The small molecule below binds the protein below.
Small molecule (SMILES): Cc1ccc(Nc2c(F)cccc2Cl)c(CC(=O)O)c1

Binding-site contacts:
Ligand atom CAJ contacts residue ALA496 of chain 1.D at 3.6 Å (hydrophobic).
Ligand atom CAI contacts residue MET491 of chain 1.D at 3.4 Å (hydrophobic).
Ligand atom CLE contacts residue SER499 of chain 1.D at 3.5 Å.
Ligand atom CAH contacts residue ALA496 of chain 1.D at 3.6 Å (hydrophobic).
Ligand atom CAR contacts residue TYR354 of chain 1.D at 4.1 Å (hydrophobic).
Ligand atom CAG contacts residue SER322 of chain 1.D at 3.8 Å.
Ligand atom CAJ contacts residue GLY495 of chain 1.D at 3.8 Å.
Ligand atom CAF contacts residue TYR324 of chain 1.D at 3.5 Å (hydrophobic).
Ligand atom CAL contacts residue TYR354 of chain 1.D at 3.2 Å (hydrophobic).
Ligand atom CAR contacts residue LEU321 of chain 1.D at 3.9 Å (hydrophobic).
Ligand atom CAA contacts residue MET491 of chain 1.D at 3.8 Å (hydrophobic).
Ligand atom OAB contacts residue VAL318 of chain 1.D at 3.3 Å.
Ligand atom CAK contacts residue TRP356 of chain 1.D at 3.5 Å (hydrophobic).
Ligand atom CLE contacts residue ALA496 of chain 1.D at 3.9 Å.
Ligand atom CAN contacts residue SER499 of chain 1.D at 3.2 Å.
Ligand atom CAG contacts residue VAL492 of chain 1.D at 3.6 Å (hydrophobic).
Ligand atom CAA contacts residue TRP356 of chain 1.D at 3.9 Å (hydrophobic).
Ligand atom CAQ contacts residue ALA496 of chain 1.D at 3.7 Å (hydrophobic).
Ligand atom CAL contacts residue LEU321 of chain 1.D at 3.7 Å (hydrophobic).
Ligand atom CAH contacts residue VAL318 of chain 1.D at 3.8 Å (hydrophobic).
Ligand atom CAN contacts residue TYR354 of chain 1.D at 3.4 Å (hydrophobic).
Ligand atom CAQ contacts residue VAL318 of chain 1.D at 3.5 Å (hydrophobic).
Ligand atom CAA contacts residue LEU353 of chain 1.D at 3.9 Å (hydrophobic).
Ligand atom CAN contacts residue TYR317 of chain 1.D at 3.7 Å (hydrophobic).
Ligand atom OAC contacts residue TYR354 of chain 1.D at 2.8 Å (h-bond).
Ligand atom CAK contacts residue TYR354 of chain 1.D at 3.6 Å (hydrophobic).
Ligand atom CAI contacts residue ALA496 of chain 1.D at 3.7 Å (hydrophobic).
Ligand atom CAO contacts residue GLY495 of chain 1.D at 3.8 Å.
Ligand atom CAI contacts residue GLY495 of chain 1.D at 3.4 Å.
Ligand atom CAT contacts residue VAL318 of chain 1.D at 3.9 Å (hydrophobic).
Ligand atom OAB contacts residue SER499 of chain 1.D at 2.4 Å (h-bond).
Ligand atom OAC contacts residue TYR317 of chain 1.D at 3.6 Å.
Ligand atom OAC contacts residue SER499 of chain 1.D at 3.3 Å (h-bond).
Ligand atom CLE contacts residue VAL318 of chain 1.D at 3.8 Å.
Ligand atom CAL contacts residue TYR317 of chain 1.D at 3.5 Å (hydrophobic).
Ligand atom CLE contacts residue LEU500 of chain 1.D at 3.7 Å.
Ligand atom FAD contacts residue LEU321 of chain 1.D at 3.9 Å.
Ligand atom CAA contacts residue GLY495 of chain 1.D at 3.8 Å.
Ligand atom CAF contacts residue SER322 of chain 1.D at 4.0 Å.
Ligand atom CAO contacts residue TRP356 of chain 1.D at 3.9 Å (hydrophobic).

Sequence of chain 1.D:
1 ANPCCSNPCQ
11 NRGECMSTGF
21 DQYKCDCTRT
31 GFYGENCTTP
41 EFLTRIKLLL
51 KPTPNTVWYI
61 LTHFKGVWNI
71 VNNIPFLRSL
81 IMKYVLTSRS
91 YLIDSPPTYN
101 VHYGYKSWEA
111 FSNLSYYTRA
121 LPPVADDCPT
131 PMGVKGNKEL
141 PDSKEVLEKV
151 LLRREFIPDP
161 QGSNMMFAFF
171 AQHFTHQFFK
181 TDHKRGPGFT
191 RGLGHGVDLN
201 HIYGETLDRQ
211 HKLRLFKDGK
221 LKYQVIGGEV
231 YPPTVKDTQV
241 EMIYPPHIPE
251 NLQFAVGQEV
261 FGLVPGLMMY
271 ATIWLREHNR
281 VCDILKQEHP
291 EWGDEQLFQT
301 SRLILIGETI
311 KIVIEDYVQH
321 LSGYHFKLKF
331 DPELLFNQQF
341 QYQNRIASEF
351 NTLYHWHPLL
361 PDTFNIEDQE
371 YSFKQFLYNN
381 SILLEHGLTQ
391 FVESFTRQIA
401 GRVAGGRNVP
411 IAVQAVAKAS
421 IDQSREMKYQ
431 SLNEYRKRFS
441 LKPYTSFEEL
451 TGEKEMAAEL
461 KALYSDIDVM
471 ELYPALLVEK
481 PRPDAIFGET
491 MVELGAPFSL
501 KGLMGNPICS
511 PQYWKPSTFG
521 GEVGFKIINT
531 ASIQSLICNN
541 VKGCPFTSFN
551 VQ